The protein below binds the small molecule below.
Small molecule (SMILES): CC(=O)N[C@@H]1[C@@H](O)[C@H](O)[C@@H](CO)O[C@H]1O

Binding-site contacts:
Ligand atom C7 contacts residue PHE136 of chain 1.B at 4.3 Å (hydrophobic).
Ligand atom O7 contacts residue GLN111 of chain 1.B at 4.3 Å.
Ligand atom C7 contacts residue GLN111 of chain 1.B at 4.1 Å.
Ligand atom C3 contacts residue ASN138 of chain 1.B at 3.8 Å.
Ligand atom C8 contacts residue PHE136 of chain 1.B at 3.8 Å (hydrophobic).
Ligand atom C8 contacts residue ASN138 of chain 1.B at 4.1 Å.
Ligand atom N2 contacts residue ASN138 of chain 1.B at 2.9 Å (h-bond).
Ligand atom N2 contacts residue PHE136 of chain 1.B at 3.9 Å.
Ligand atom C5 contacts residue ASN138 of chain 1.B at 3.7 Å.
Ligand atom C1 contacts residue PHE136 of chain 1.B at 4.2 Å (hydrophobic).
Ligand atom C7 contacts residue ASN138 of chain 1.B at 3.4 Å.
Ligand atom N2 contacts residue GLN111 of chain 1.B at 3.8 Å.
Ligand atom C8 contacts residue LEU137 of chain 1.B at 3.5 Å (hydrophobic).
Ligand atom O5 contacts residue ASN138 of chain 1.B at 2.4 Å (h-bond).
Ligand atom C2 contacts residue ASN138 of chain 1.B at 2.4 Å.
Ligand atom C2 contacts residue GLN111 of chain 1.B at 4.4 Å.
Ligand atom O3 contacts residue GLN111 of chain 1.B at 3.1 Å (h-bond).
Ligand atom C3 contacts residue GLN111 of chain 1.B at 3.7 Å.
Ligand atom C1 contacts residue ASN138 of chain 1.B at 1.5 Å.
Ligand atom O7 contacts residue ASN138 of chain 1.B at 3.8 Å.
Ligand atom C8 contacts residue PHE153 of chain 1.B at 3.9 Å (hydrophobic).
Ligand atom C4 contacts residue ASN138 of chain 1.B at 4.2 Å.

Sequence of chain 1.B:
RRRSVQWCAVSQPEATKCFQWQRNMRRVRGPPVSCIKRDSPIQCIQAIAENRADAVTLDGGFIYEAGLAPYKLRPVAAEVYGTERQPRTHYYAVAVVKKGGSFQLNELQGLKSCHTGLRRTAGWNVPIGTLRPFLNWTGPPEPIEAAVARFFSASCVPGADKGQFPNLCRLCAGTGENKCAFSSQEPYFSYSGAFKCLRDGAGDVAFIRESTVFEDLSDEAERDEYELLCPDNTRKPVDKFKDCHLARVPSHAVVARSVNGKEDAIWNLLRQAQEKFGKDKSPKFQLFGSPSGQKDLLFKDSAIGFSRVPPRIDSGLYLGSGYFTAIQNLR